Binding-site contacts:
Ligand atom O7 contacts residue GLU482 of chain 5.A at 4.4 Å.
Ligand atom C8 contacts residue ARG465 of chain 5.A at 3.9 Å.
Ligand atom C2 contacts residue ASN485 of chain 5.A at 2.3 Å.
Ligand atom C4 contacts residue ASN485 of chain 5.A at 4.2 Å.
Ligand atom O5 contacts residue ASN485 of chain 5.A at 2.4 Å (h-bond).
Ligand atom O7 contacts residue ARG465 of chain 5.A at 3.6 Å.
Ligand atom C7 contacts residue ARG465 of chain 5.A at 4.0 Å.
Ligand atom N2 contacts residue ASN485 of chain 5.A at 2.7 Å (h-bond).
Ligand atom O7 contacts residue ASN485 of chain 5.A at 3.3 Å (h-bond).
Ligand atom C7 contacts residue GLU482 of chain 5.A at 4.2 Å.
Ligand atom C1 contacts residue ASN485 of chain 5.A at 1.4 Å.
Ligand atom C8 contacts residue GLU482 of chain 5.A at 4.0 Å.
Ligand atom C7 contacts residue ASN485 of chain 5.A at 3.2 Å.
Ligand atom O3 contacts residue ARG465 of chain 5.A at 4.1 Å.
Ligand atom C8 contacts residue LYS469 of chain 5.A at 4.0 Å.
Ligand atom C3 contacts residue ASN485 of chain 5.A at 3.7 Å.
Ligand atom C8 contacts residue ASN485 of chain 5.A at 4.4 Å.
Ligand atom C5 contacts residue ASN485 of chain 5.A at 3.7 Å.

Sequence of chain 5.A:
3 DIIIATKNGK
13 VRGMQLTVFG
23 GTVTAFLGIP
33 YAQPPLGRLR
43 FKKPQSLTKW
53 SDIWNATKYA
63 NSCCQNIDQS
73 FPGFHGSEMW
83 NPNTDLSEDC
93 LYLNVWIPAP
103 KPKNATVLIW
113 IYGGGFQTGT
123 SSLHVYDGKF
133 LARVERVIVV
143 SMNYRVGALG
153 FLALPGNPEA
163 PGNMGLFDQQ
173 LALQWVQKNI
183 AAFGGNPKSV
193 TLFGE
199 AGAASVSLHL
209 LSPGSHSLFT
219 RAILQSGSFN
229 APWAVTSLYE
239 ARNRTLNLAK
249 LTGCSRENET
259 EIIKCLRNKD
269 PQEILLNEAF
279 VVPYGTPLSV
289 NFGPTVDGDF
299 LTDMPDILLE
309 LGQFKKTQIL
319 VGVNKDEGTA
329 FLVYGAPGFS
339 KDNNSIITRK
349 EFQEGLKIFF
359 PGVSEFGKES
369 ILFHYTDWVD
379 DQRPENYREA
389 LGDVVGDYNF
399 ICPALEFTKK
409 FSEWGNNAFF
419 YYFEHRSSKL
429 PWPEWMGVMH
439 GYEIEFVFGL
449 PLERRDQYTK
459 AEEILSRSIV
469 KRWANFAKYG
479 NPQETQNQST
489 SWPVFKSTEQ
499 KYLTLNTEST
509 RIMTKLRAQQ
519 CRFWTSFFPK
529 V

A small-molecule ligand and the protein it binds are described below.
Small molecule (SMILES): CC(=O)N[C@@H]1[C@@H](O)[C@H](O)[C@@H](CO)O[C@H]1O